Binding-site contacts:
Ligand atom O4 contacts residue ATP1 of chain 2.R at 3.8 Å.
Ligand atom C1 contacts residue ASP265 of chain 2.C at 3.5 Å.
Ligand atom O1 contacts residue ASP265 of chain 2.C at 2.5 Å (salt-bridge).
Ligand atom O4 contacts residue MG1 of chain 2.O at 2.2 Å.
Ligand atom O3 contacts residue ARG263 of chain 2.C at 3.9 Å.
Ligand atom C2 contacts residue MG1 of chain 2.O at 3.3 Å.
Ligand atom O4 contacts residue ALA262 of chain 2.C at 4.0 Å.
Ligand atom C1 contacts residue MG1 of chain 2.O at 4.0 Å.
Ligand atom C1 contacts residue ALA262 of chain 2.C at 3.6 Å (hydrophobic).
Ligand atom O4 contacts residue LYS239 of chain 2.C at 2.9 Å (salt-bridge).
Ligand atom C2 contacts residue ATP1 of chain 2.R at 3.3 Å.
Ligand atom C1 contacts residue ATP1 of chain 2.R at 4.0 Å.
Ligand atom O1 contacts residue GLU241 of chain 2.C at 3.0 Å (salt-bridge).
Ligand atom O4 contacts residue ASP265 of chain 2.C at 3.2 Å (salt-bridge).
Ligand atom O4 contacts residue GLU241 of chain 2.C at 2.8 Å (salt-bridge).
Ligand atom O2 contacts residue ARG50 of chain 2.C at 3.9 Å.
Ligand atom O2 contacts residue THR297 of chain 2.C at 4.0 Å.
Ligand atom C1 contacts residue GLY264 of chain 2.C at 3.8 Å.
Ligand atom O3 contacts residue ASP265 of chain 2.C at 3.9 Å.
Ligand atom C1 contacts residue GLU241 of chain 2.C at 3.6 Å.
Ligand atom O4 contacts residue K1 of chain 2.P at 4.3 Å.
Ligand atom O1 contacts residue MG1 of chain 2.O at 3.6 Å.
Ligand atom O1 contacts residue GLY264 of chain 2.C at 3.5 Å.
Ligand atom O2 contacts residue ALA262 of chain 2.C at 3.8 Å.
Ligand atom O3 contacts residue ALA262 of chain 2.C at 3.8 Å.
Ligand atom C2 contacts residue THR297 of chain 2.C at 4.3 Å.
Ligand atom C2 contacts residue GLU241 of chain 2.C at 3.5 Å.
Ligand atom O3 contacts residue GLY264 of chain 2.C at 3.0 Å (h-bond).
Ligand atom O2 contacts residue ATP1 of chain 2.R at 3.0 Å (h-bond).
Ligand atom O3 contacts residue ATP1 of chain 2.R at 4.2 Å.
Ligand atom O3 contacts residue THR297 of chain 2.C at 2.5 Å (h-bond).
Ligand atom O1 contacts residue ALA262 of chain 2.C at 4.0 Å.
Ligand atom O2 contacts residue LYS239 of chain 2.C at 3.3 Å (salt-bridge).
Ligand atom C2 contacts residue ALA262 of chain 2.C at 3.6 Å (hydrophobic).
Ligand atom O2 contacts residue MG1 of chain 2.O at 4.3 Å.
Ligand atom C2 contacts residue ASP265 of chain 2.C at 3.8 Å.
Ligand atom C1 contacts residue THR297 of chain 2.C at 3.7 Å.
Ligand atom C2 contacts residue LYS239 of chain 2.C at 3.5 Å.

This small molecule binds to this protein.
Small molecule (SMILES): O=C([O-])C(=O)[O-]

Sequence of chain 2.C:
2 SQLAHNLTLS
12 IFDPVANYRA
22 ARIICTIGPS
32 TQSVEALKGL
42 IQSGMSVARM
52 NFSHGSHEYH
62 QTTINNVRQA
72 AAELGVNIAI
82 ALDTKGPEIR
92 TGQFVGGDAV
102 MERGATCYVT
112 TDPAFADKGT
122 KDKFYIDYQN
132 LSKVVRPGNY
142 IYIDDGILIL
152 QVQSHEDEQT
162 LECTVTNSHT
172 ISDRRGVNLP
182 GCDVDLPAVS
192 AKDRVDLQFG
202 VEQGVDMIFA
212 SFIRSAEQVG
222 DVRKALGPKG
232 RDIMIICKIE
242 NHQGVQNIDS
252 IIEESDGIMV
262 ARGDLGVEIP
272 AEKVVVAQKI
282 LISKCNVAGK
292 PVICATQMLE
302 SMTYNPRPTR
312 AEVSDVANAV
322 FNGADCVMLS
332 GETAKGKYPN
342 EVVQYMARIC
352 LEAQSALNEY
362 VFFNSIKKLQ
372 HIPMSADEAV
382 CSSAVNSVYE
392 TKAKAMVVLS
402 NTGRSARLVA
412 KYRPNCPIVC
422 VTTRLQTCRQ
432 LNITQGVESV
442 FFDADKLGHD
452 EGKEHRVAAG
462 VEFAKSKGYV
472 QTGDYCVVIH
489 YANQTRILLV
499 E